A protein and the small-molecule ligand that binds it are described below.
Small molecule (SMILES): C[C@@H]1O[C@@H](O)[C@@H](O)[C@H](O)[C@@H]1O

Binding-site contacts:
Ligand atom O3 contacts residue THR73 of chain 1.A at 4.3 Å.
Ligand atom C2 contacts residue THR73 of chain 1.A at 2.4 Å.
Ligand atom C2 contacts residue CYS74 of chain 1.A at 4.5 Å (hydrophobic).
Ligand atom O2 contacts residue THR73 of chain 1.A at 2.7 Å (h-bond).
Ligand atom C1 contacts residue THR73 of chain 1.A at 1.4 Å.
Ligand atom C3 contacts residue CYS74 of chain 1.A at 3.3 Å (hydrophobic).
Ligand atom C5 contacts residue THR73 of chain 1.A at 2.7 Å.
Ligand atom C3 contacts residue THR73 of chain 1.A at 3.0 Å.
Ligand atom C5 contacts residue CYS74 of chain 1.A at 3.8 Å (hydrophobic).
Ligand atom C6 contacts residue THR73 of chain 1.A at 3.4 Å.
Ligand atom C4 contacts residue CYS74 of chain 1.A at 3.5 Å (hydrophobic).
Ligand atom O5 contacts residue THR73 of chain 1.A at 2.1 Å (h-bond).
Ligand atom O4 contacts residue THR73 of chain 1.A at 4.3 Å.
Ligand atom C4 contacts residue PRO113 of chain 1.A at 4.5 Å (hydrophobic).
Ligand atom O3 contacts residue CYS74 of chain 1.A at 3.9 Å.
Ligand atom C4 contacts residue THR73 of chain 1.A at 3.4 Å.

Sequence of chain 1.A:
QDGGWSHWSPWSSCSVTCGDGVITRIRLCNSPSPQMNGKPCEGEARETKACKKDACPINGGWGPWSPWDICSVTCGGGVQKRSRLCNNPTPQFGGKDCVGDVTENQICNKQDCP